Sequence of chain 7.A:
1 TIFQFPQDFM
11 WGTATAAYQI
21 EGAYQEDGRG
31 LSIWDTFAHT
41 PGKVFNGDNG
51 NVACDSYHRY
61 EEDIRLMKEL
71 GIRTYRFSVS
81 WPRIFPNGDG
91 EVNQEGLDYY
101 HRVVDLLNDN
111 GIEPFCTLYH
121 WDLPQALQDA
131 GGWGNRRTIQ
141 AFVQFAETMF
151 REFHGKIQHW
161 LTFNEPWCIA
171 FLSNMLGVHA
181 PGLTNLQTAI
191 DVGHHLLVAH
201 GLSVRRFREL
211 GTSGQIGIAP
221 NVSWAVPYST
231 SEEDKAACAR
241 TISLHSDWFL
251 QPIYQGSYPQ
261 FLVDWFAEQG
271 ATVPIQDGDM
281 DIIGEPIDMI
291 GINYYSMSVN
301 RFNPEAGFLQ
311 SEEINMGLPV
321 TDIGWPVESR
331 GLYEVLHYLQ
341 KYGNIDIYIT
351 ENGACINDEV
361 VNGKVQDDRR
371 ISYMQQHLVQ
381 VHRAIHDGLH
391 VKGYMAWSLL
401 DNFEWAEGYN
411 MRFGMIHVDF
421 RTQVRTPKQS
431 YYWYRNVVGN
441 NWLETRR

Binding-site contacts:
Ligand atom F contacts residue LEU202 of chain 7.A at 3.5 Å.
Ligand atom O5 contacts residue GLN140 of chain 7.A at 3.6 Å.
Ligand atom C6 contacts residue GLN140 of chain 7.A at 4.0 Å.
Ligand atom O3 contacts residue VAL198 of chain 7.A at 4.1 Å.
Ligand atom O21 contacts residue GLN140 of chain 7.A at 4.0 Å.
Ligand atom C4 contacts residue ARG136 of chain 7.A at 3.9 Å.
Ligand atom N1 contacts residue VAL143 of chain 7.A at 4.0 Å.
Ligand atom O22 contacts residue GLN140 of chain 7.A at 4.0 Å.
Ligand atom C14 contacts residue GLN140 of chain 7.A at 3.5 Å.
Ligand atom O1 contacts residue GLN140 of chain 7.A at 4.2 Å.
Ligand atom O4 contacts residue ARG136 of chain 7.A at 2.8 Å (salt-bridge).
Ligand atom O12 contacts residue VAL143 of chain 7.A at 3.5 Å.
Ligand atom C15 contacts residue GLN140 of chain 7.A at 3.4 Å.
Ligand atom O3 contacts residue ARG136 of chain 7.A at 2.8 Å (salt-bridge).
Ligand atom O6 contacts residue GLN140 of chain 7.A at 2.9 Å (h-bond).
Ligand atom C11 contacts residue GLN140 of chain 7.A at 3.9 Å.
Ligand atom N2 contacts residue GLN140 of chain 7.A at 3.7 Å.
Ligand atom O6 contacts residue ARG137 of chain 7.A at 3.8 Å.
Ligand atom O6 contacts residue ARG136 of chain 7.A at 4.1 Å.
Ligand atom C6 contacts residue ARG137 of chain 7.A at 4.0 Å.
Ligand atom C5 contacts residue GLN140 of chain 7.A at 4.5 Å.
Ligand atom C16 contacts residue GLN140 of chain 7.A at 3.6 Å.
Ligand atom O11 contacts residue GLN140 of chain 7.A at 4.2 Å.
Ligand atom O11 contacts residue LEU202 of chain 7.A at 3.6 Å.
Ligand atom O3 contacts residue LEU202 of chain 7.A at 4.4 Å.
Ligand atom C12 contacts residue GLN140 of chain 7.A at 3.9 Å.
Ligand atom C6 contacts residue ARG136 of chain 7.A at 3.3 Å.
Ligand atom C13 contacts residue GLN140 of chain 7.A at 4.0 Å.
Ligand atom O1 contacts residue LEU202 of chain 7.A at 4.3 Å.
Ligand atom O11 contacts residue VAL143 of chain 7.A at 3.6 Å.
Ligand atom C3 contacts residue ARG136 of chain 7.A at 3.9 Å.
Ligand atom C5 contacts residue ARG136 of chain 7.A at 4.3 Å.
Ligand atom C2 contacts residue LEU202 of chain 7.A at 3.6 Å (hydrophobic).

A protein and the small-molecule ligand that binds it are described below.
Small molecule (SMILES): O=[N+]([O-])c1ccc(O[C@@H]2O[C@H](CO)[C@@H](O)[C@H](O)[C@H]2F)c([N+](=O)[O-])c1